Sequence of chain 1.A:
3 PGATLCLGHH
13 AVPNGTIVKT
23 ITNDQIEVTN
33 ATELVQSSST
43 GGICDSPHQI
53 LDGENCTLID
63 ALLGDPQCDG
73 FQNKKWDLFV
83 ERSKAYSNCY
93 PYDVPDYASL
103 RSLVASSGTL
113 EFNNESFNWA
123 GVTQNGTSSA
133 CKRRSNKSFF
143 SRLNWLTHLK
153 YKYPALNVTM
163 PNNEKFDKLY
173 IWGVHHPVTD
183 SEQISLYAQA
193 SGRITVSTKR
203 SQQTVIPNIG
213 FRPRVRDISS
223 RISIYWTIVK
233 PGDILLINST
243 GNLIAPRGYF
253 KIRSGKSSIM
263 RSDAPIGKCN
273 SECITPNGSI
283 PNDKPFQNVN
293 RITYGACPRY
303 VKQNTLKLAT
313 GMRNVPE

Binding-site contacts:
Ligand atom C8 contacts residue GLN126 of chain 1.A at 3.9 Å.
Ligand atom N2 contacts residue ASN127 of chain 1.A at 3.2 Å (h-bond).
Ligand atom C7 contacts residue ASN127 of chain 1.A at 3.5 Å.
Ligand atom C5 contacts residue ASN127 of chain 1.A at 3.5 Å.
Ligand atom C3 contacts residue ASN127 of chain 1.A at 3.8 Å.
Ligand atom N2 contacts residue GLN126 of chain 1.A at 4.4 Å.
Ligand atom C1 contacts residue ASN127 of chain 1.A at 1.4 Å.
Ligand atom O5 contacts residue ASN127 of chain 1.A at 2.2 Å (h-bond).
Ligand atom C4 contacts residue ASN127 of chain 1.A at 4.2 Å.
Ligand atom O7 contacts residue ASN127 of chain 1.A at 3.3 Å (h-bond).
Ligand atom C7 contacts residue GLN126 of chain 1.A at 4.1 Å.
Ligand atom C2 contacts residue ASN127 of chain 1.A at 2.5 Å.

The protein below binds the small molecule below.
Small molecule (SMILES): CC(=O)N[C@@H]1[C@@H](O)[C@H](O)[C@@H](CO)O[C@H]1O